Binding-site contacts:
Ligand atom O1 contacts residue ASN69 of chain 40.D at 2.1 Å (h-bond).
Ligand atom C8 contacts residue ARG57 of chain 40.D at 4.2 Å.
Ligand atom C1 contacts residue VAL31 of chain 40.D at 4.3 Å (hydrophobic).
Ligand atom C6 contacts residue MET33 of chain 40.D at 3.5 Å (hydrophobic).
Ligand atom C3 contacts residue VAL31 of chain 40.D at 3.0 Å (hydrophobic).
Ligand atom O1 contacts residue MET33 of chain 40.D at 3.9 Å.
Ligand atom C2 contacts residue VAL31 of chain 40.D at 4.0 Å (hydrophobic).
Ligand atom C8 contacts residue SER70 of chain 40.D at 3.7 Å.
Ligand atom O3 contacts residue VAL31 of chain 40.D at 3.6 Å.
Ligand atom C5 contacts residue NAG1 of chain 40.X at 4.4 Å.
Ligand atom C5 contacts residue ASN69 of chain 40.D at 3.7 Å.
Ligand atom O4 contacts residue NAG1 of chain 40.X at 3.0 Å.
Ligand atom C6 contacts residue LEU24 of chain 40.D at 4.5 Å (hydrophobic).
Ligand atom N2 contacts residue ASN69 of chain 40.D at 4.3 Å.
Ligand atom C4 contacts residue NAG1 of chain 40.X at 3.2 Å.
Ligand atom O6 contacts residue NAG1 of chain 40.X at 3.0 Å.
Ligand atom O5 contacts residue MET33 of chain 40.D at 4.2 Å.
Ligand atom C7 contacts residue SER70 of chain 40.D at 4.4 Å.
Ligand atom C5 contacts residue VAL31 of chain 40.D at 4.2 Å (hydrophobic).
Ligand atom O5 contacts residue ASN69 of chain 40.D at 2.8 Å (h-bond).
Ligand atom O4 contacts residue VAL31 of chain 40.D at 3.3 Å.
Ligand atom N2 contacts residue VAL31 of chain 40.D at 4.0 Å.
Ligand atom C6 contacts residue ASN69 of chain 40.D at 4.4 Å.
Ligand atom C7 contacts residue ASN69 of chain 40.D at 3.8 Å.
Ligand atom O1 contacts residue VAL31 of chain 40.D at 3.4 Å (h-bond).
Ligand atom C6 contacts residue NAG1 of chain 40.X at 4.3 Å.
Ligand atom C4 contacts residue VAL31 of chain 40.D at 3.8 Å (hydrophobic).
Ligand atom C5 contacts residue MET33 of chain 40.D at 3.7 Å (hydrophobic).
Ligand atom C2 contacts residue ASN69 of chain 40.D at 4.2 Å.
Ligand atom C1 contacts residue ASN69 of chain 40.D at 2.7 Å.
Ligand atom O3 contacts residue NAG1 of chain 40.X at 2.6 Å (h-bond).
Ligand atom O7 contacts residue ASN69 of chain 40.D at 3.8 Å.
Ligand atom C3 contacts residue NAG1 of chain 40.X at 3.7 Å.
Ligand atom O1 contacts residue SER70 of chain 40.D at 4.2 Å.
Ligand atom C8 contacts residue ASN69 of chain 40.D at 3.4 Å.

A protein and the small-molecule ligand that binds it are described below.
Small molecule (SMILES): CC(=O)N[C@@H]1[C@@H](O)[C@H](O)[C@@H](CO)O[C@H]1O

Sequence of chain 40.D:
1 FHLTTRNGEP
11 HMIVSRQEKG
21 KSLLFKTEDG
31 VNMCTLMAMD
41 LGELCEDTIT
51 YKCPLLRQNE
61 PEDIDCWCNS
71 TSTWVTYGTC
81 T